A small-molecule ligand and the protein it binds are described below.
Small molecule (SMILES): CC(=O)N[C@@H]1[C@@H](O)[C@H](O)[C@@H](CO)O[C@H]1O

Binding-site contacts:
Ligand atom C4 contacts residue ASN705 of chain 1.A at 4.2 Å.
Ligand atom C2 contacts residue ASN705 of chain 1.A at 2.5 Å.
Ligand atom N2 contacts residue ASN705 of chain 1.A at 2.9 Å (h-bond).
Ligand atom C3 contacts residue ASN705 of chain 1.A at 3.8 Å.
Ligand atom O5 contacts residue TYR792 of chain 1.B at 4.1 Å.
Ligand atom O5 contacts residue ASN705 of chain 1.A at 2.4 Å (h-bond).
Ligand atom C5 contacts residue ASN705 of chain 1.A at 3.7 Å.
Ligand atom C7 contacts residue ASN705 of chain 1.A at 3.4 Å.
Ligand atom C5 contacts residue TYR792 of chain 1.B at 3.7 Å (hydrophobic).
Ligand atom C8 contacts residue ILE790 of chain 1.B at 4.0 Å (hydrophobic).
Ligand atom C6 contacts residue TYR792 of chain 1.B at 3.7 Å (hydrophobic).
Ligand atom C8 contacts residue ASN705 of chain 1.A at 4.5 Å.
Ligand atom C1 contacts residue ASN705 of chain 1.A at 1.4 Å.
Ligand atom O7 contacts residue ILE790 of chain 1.B at 4.2 Å.
Ligand atom O7 contacts residue TYR792 of chain 1.B at 4.3 Å.
Ligand atom C1 contacts residue TYR792 of chain 1.B at 4.3 Å (hydrophobic).
Ligand atom O7 contacts residue ASN705 of chain 1.A at 3.5 Å (h-bond).

Sequence of chain 1.B:
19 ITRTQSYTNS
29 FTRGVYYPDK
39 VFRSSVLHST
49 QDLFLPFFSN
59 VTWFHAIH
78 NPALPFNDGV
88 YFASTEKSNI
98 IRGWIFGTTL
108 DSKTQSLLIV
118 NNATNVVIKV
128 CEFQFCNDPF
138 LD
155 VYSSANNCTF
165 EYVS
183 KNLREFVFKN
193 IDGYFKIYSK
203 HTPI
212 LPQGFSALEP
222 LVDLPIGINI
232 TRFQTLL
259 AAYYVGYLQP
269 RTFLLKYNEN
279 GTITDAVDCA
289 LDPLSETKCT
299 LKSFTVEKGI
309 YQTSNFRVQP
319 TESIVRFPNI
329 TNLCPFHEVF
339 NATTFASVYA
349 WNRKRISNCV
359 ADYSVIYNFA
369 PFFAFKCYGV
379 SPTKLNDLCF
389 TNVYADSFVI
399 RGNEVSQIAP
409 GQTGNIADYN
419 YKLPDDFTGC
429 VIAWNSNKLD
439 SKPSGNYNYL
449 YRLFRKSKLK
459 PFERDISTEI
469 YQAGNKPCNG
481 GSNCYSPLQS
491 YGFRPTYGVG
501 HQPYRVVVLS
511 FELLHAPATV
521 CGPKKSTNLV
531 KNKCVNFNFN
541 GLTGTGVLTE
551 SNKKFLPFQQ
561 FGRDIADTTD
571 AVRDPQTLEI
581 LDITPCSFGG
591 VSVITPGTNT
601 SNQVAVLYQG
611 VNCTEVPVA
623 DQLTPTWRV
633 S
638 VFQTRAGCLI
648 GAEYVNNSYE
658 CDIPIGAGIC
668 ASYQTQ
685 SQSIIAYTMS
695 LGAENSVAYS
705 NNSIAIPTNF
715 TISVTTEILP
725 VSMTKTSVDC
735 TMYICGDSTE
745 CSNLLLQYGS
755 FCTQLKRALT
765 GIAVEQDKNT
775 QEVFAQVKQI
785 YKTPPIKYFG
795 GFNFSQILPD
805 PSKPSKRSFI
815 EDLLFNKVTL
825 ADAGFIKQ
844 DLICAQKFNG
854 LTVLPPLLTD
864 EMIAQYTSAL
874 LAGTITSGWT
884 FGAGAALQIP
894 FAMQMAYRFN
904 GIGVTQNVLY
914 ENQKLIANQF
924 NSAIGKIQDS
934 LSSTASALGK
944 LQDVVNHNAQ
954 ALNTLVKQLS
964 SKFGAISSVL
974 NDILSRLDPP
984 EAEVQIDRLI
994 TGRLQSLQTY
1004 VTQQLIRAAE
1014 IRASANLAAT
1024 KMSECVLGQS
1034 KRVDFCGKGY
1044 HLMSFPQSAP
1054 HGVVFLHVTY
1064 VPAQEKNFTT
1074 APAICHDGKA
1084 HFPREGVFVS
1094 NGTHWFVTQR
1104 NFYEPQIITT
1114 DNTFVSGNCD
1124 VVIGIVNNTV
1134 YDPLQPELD

Sequence of chain 1.A:
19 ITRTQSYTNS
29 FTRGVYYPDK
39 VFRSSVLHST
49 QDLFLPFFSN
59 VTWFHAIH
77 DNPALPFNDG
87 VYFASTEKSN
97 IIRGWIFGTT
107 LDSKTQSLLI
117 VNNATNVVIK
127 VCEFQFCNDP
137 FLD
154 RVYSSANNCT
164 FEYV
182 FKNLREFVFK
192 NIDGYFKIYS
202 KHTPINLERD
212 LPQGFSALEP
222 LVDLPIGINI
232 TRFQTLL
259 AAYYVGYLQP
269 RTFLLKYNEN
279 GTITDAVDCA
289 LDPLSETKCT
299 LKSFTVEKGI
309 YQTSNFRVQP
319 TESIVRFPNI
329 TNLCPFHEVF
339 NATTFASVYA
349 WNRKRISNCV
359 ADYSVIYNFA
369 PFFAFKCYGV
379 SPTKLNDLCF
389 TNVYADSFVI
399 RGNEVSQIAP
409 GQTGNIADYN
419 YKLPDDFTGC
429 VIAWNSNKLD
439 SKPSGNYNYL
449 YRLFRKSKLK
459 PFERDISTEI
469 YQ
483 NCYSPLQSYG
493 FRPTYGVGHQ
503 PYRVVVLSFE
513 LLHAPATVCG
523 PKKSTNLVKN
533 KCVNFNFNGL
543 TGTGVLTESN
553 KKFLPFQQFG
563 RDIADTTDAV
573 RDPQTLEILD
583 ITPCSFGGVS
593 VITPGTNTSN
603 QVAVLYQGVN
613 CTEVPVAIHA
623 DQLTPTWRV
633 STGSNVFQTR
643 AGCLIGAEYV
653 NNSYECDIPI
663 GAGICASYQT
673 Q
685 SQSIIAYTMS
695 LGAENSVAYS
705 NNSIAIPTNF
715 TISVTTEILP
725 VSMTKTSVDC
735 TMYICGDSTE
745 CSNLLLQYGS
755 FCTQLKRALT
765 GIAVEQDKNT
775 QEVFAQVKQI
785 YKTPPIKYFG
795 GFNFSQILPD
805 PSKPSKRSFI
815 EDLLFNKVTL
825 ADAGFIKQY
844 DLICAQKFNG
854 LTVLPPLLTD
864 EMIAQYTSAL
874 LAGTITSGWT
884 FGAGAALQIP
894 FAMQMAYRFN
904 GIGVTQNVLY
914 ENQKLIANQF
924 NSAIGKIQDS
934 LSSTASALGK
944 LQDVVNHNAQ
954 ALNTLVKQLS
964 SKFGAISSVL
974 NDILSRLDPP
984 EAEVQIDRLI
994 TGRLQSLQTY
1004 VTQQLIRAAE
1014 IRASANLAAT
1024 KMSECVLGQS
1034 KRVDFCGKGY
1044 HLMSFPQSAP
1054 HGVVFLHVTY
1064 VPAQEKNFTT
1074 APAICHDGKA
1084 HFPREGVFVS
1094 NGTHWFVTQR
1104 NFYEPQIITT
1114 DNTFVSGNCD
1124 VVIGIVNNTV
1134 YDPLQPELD